Sequence of chain 1.C:
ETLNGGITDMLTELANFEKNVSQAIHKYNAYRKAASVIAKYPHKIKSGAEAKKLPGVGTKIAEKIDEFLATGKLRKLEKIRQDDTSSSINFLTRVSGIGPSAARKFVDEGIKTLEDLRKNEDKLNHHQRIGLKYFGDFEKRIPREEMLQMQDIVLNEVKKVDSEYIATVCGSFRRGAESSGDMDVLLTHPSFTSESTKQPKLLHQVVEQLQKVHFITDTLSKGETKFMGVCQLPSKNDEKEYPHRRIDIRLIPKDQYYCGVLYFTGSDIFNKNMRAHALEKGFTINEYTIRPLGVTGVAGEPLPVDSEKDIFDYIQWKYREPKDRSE

Binding-site contacts:
Ligand atom OP1 contacts residue GLY107 of chain 1.C at 3.1 Å.
Ligand atom OP1 contacts residue ASP192 of chain 1.C at 3.2 Å (salt-bridge).
Ligand atom OP2 contacts residue ASP190 of chain 1.C at 2.3 Å (salt-bridge).
Ligand atom N1 contacts residue DC1 of chain 1.A at 2.9 Å (h-bond).
Ligand atom O4 contacts residue DA5 of chain 1.A at 2.8 Å (h-bond).
Ligand atom C4 contacts residue DG6 of chain 1.A at 3.0 Å.
Ligand atom C4 contacts residue DA7 of chain 1.A at 3.1 Å.
Ligand atom C4 contacts residue DA5 of chain 1.A at 3.0 Å.
Ligand atom O5' contacts residue TTP1 of chain 1.G at 3.1 Å (h-bond).
Ligand atom C2 contacts residue DC1 of chain 1.A at 3.1 Å.
Ligand atom C2 contacts residue DG6 of chain 1.A at 3.2 Å.
Ligand atom OP1 contacts residue ARG254 of chain 1.C at 3.1 Å (salt-bridge).
Ligand atom OP1 contacts residue GLY105 of chain 1.C at 2.8 Å (h-bond).
Ligand atom OP2 contacts residue TTP1 of chain 1.G at 2.3 Å (h-bond).
Ligand atom C2 contacts residue DT4 of chain 1.A at 2.8 Å.
Ligand atom N3 contacts residue DA7 of chain 1.A at 2.9 Å (h-bond).
Ligand atom N3 contacts residue DA2 of chain 1.A at 2.7 Å (h-bond).
Ligand atom OP2 contacts residue ASP192 of chain 1.C at 2.9 Å (salt-bridge).
Ligand atom C5' contacts residue PHE272 of chain 1.C at 3.0 Å (hydrophobic).
Ligand atom OP1 contacts residue NA1 of chain 1.E at 2.1 Å (h-bond).
Ligand atom OP1 contacts residue SER109 of chain 1.C at 3.2 Å.
Ligand atom N6 contacts residue DA2 of chain 1.A at 2.6 Å (h-bond).
Ligand atom O4 contacts residue DA7 of chain 1.A at 2.5 Å (h-bond).
Ligand atom C2 contacts residue DT3 of chain 1.A at 2.8 Å.
Ligand atom O2 contacts residue DG6 of chain 1.A at 2.9 Å (h-bond).
Ligand atom OP2 contacts residue SER109 of chain 1.C at 3.0 Å.
Ligand atom O5' contacts residue GLY107 of chain 1.C at 3.0 Å.
Ligand atom P contacts residue ASP192 of chain 1.C at 3.1 Å.
Ligand atom N2 contacts residue DC1 of chain 1.A at 2.3 Å (h-bond).
Ligand atom OP1 contacts residue ILE106 of chain 1.C at 3.2 Å (h-bond).
Ligand atom N3 contacts residue DG6 of chain 1.A at 2.6 Å (h-bond).
Ligand atom N4 contacts residue DG6 of chain 1.A at 2.5 Å (h-bond).
Ligand atom N1 contacts residue DT3 of chain 1.A at 2.6 Å (h-bond).
Ligand atom OP1 contacts residue ALA110 of chain 1.C at 2.8 Å (h-bond).
Ligand atom O4 contacts residue DT4 of chain 1.A at 3.1 Å (h-bond).
Ligand atom N1 contacts residue DT4 of chain 1.A at 2.3 Å (h-bond).
Ligand atom N6 contacts residue DT3 of chain 1.A at 2.9 Å (h-bond).
Ligand atom N3 contacts residue DA5 of chain 1.A at 2.4 Å (h-bond).
Ligand atom OP1 contacts residue ASP256 of chain 1.C at 2.7 Å (salt-bridge).
Ligand atom N6 contacts residue DT4 of chain 1.A at 3.0 Å (h-bond).

This small molecule binds to this protein.
Small molecule (SMILES): CO[P](=O)(O)O[C@H]1C[C@H](n2cnc3c(=O)nc(N)[nH]c32)O[C@@H]1CO[P](=O)(O)O[C@H]1C[C@H](n2cc(C)c(=O)[nH]c2=O)O[C@@H]1CO[P](=O)(O)O[C@H]1C[C@H](n2cnc3c(N)ncnc32)O[C@@H]1CO[P](=O)(O)O[C@H]1C[C@H](n2cnc3c(N)ncnc32)O[C@@H]1CO[P](=O)(O)O[C@H]1C[C@H](n2cc(C)c(=O)[nH]c2=O)O[C@@H]1CO[P](=O)(O)O[C@H]1C[C@H](n2ccc(N)nc2=O)O[C@@H]1CO[P](=O)(O)O[C@H]1C[C@H](n2cc(C)c(=O)[nH]c2=O)O[C@@H]1COP(=O)(O)O.O